This small molecule binds to this protein.
Small molecule (SMILES): CC(=O)N[C@H]1CO[C@H](CO[C@@H]2O[C@@H](C)[C@@H](O)[C@@H](O)[C@@H]2O)[C@@H](O)[C@@H]1O

Binding-site contacts:
Ligand atom C5 contacts residue ARG52 of chain 1.A at 4.1 Å.
Ligand atom O5 contacts residue ALA71 of chain 1.A at 3.5 Å (h-bond).
Ligand atom C6 contacts residue PHE70 of chain 1.A at 4.4 Å (hydrophobic).
Ligand atom O5 contacts residue VAL69 of chain 1.A at 4.4 Å.
Ligand atom C6 contacts residue ALA50 of chain 1.A at 4.0 Å (hydrophobic).
Ligand atom C5 contacts residue PHE70 of chain 1.A at 4.4 Å (hydrophobic).
Ligand atom C1 contacts residue ALA71 of chain 1.A at 3.9 Å (hydrophobic).
Ligand atom C2 contacts residue ASN95 of chain 1.A at 2.4 Å.
Ligand atom C3 contacts residue ASN95 of chain 1.A at 3.8 Å.
Ligand atom O6 contacts residue ALA71 of chain 1.A at 4.3 Å.
Ligand atom C7 contacts residue ASN95 of chain 1.A at 3.4 Å.
Ligand atom C1 contacts residue ASN95 of chain 1.A at 1.5 Å.
Ligand atom O5 contacts residue ARG52 of chain 1.A at 3.4 Å (salt-bridge).
Ligand atom C6 contacts residue ARG52 of chain 1.A at 3.6 Å.
Ligand atom C5 contacts residue ASN95 of chain 1.A at 3.7 Å.
Ligand atom C5 contacts residue ALA71 of chain 1.A at 3.9 Å (hydrophobic).
Ligand atom O5 contacts residue ASN95 of chain 1.A at 2.4 Å (h-bond).
Ligand atom C6 contacts residue ALA71 of chain 1.A at 4.3 Å (hydrophobic).
Ligand atom C1 contacts residue ARG52 of chain 1.A at 3.7 Å.
Ligand atom O4 contacts residue ARG52 of chain 1.A at 3.6 Å.
Ligand atom C8 contacts residue ASN95 of chain 1.A at 3.4 Å.
Ligand atom C6 contacts residue ALA71 of chain 1.A at 4.1 Å (hydrophobic).
Ligand atom N2 contacts residue ASN95 of chain 1.A at 3.0 Å (h-bond).
Ligand atom C6 contacts residue ARG49 of chain 1.A at 3.6 Å.
Ligand atom C4 contacts residue ASN95 of chain 1.A at 4.2 Å.
Ligand atom C5 contacts residue VAL69 of chain 1.A at 3.7 Å (hydrophobic).
Ligand atom C6 contacts residue VAL69 of chain 1.A at 4.1 Å (hydrophobic).
Ligand atom O5 contacts residue PHE70 of chain 1.A at 4.1 Å.
Ligand atom C6 contacts residue VAL51 of chain 1.A at 3.3 Å (hydrophobic).
Ligand atom C4 contacts residue ARG49 of chain 1.A at 4.5 Å.
Ligand atom C2 contacts residue ARG52 of chain 1.A at 3.9 Å.
Ligand atom C4 contacts residue ARG52 of chain 1.A at 4.4 Å.
Ligand atom C5 contacts residue ALA71 of chain 1.A at 4.2 Å (hydrophobic).
Ligand atom O7 contacts residue ASN95 of chain 1.A at 3.5 Å (h-bond).

Sequence of chain 1.A:
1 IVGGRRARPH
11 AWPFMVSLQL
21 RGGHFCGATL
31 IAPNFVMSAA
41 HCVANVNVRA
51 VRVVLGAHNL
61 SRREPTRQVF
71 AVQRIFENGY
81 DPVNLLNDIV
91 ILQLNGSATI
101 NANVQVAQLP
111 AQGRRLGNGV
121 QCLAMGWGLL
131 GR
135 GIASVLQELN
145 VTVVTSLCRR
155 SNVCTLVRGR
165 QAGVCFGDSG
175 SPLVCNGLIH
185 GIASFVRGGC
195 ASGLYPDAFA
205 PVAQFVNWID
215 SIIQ